Sequence of chain 1.E:
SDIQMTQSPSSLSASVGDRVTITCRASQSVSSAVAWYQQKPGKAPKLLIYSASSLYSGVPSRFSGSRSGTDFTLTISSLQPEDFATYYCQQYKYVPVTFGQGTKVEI

Sequence of chain 1.C:
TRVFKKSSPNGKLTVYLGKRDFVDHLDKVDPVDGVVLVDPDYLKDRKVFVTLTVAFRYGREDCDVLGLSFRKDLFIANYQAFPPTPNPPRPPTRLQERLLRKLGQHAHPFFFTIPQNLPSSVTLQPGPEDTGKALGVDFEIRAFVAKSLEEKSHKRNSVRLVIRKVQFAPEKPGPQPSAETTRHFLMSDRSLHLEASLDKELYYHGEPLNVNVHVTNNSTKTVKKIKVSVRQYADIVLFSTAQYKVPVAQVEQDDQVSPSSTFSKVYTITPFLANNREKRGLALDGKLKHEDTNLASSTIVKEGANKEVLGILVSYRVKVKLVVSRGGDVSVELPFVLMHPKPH

Binding-site contacts:
Ligand atom O contacts residue ARG104 of chain 1.A at 2.7 Å (salt-bridge).
Ligand atom O contacts residue ARG8 of chain 1.A at 3.4 Å.
Ligand atom CD1 contacts residue LEU105 of chain 1.A at 3.6 Å (hydrophobic).
Ligand atom O contacts residue THR7 of chain 1.A at 2.8 Å (h-bond).
Ligand atom O3P contacts residue ARG67 of chain 1.E at 2.5 Å (salt-bridge).
Ligand atom N contacts residue ARG8 of chain 1.A at 3.6 Å.
Ligand atom O1P contacts residue SER31 of chain 1.E at 3.3 Å.
Ligand atom O2P contacts residue ARG8 of chain 1.A at 3.0 Å (salt-bridge).
Ligand atom O3P contacts residue LYS12 of chain 1.A at 2.9 Å (salt-bridge).
Ligand atom O3P contacts residue LYS108 of chain 1.A at 2.8 Å (salt-bridge).
Ligand atom CD2 contacts residue THR7 of chain 1.A at 3.5 Å.
Ligand atom CG2 contacts residue VAL9 of chain 1.A at 3.4 Å (hydrophobic).
Ligand atom N contacts residue LYS11 of chain 1.A at 3.1 Å (salt-bridge).
Ligand atom N contacts residue VAL9 of chain 1.A at 3.0 Å (h-bond).
Ligand atom O contacts residue VAL9 of chain 1.A at 3.3 Å (h-bond).
Ligand atom CA contacts residue ARG8 of chain 1.A at 3.5 Å.
Ligand atom CG1 contacts residue LYS11 of chain 1.A at 3.6 Å.
Ligand atom O2P contacts residue ARG67 of chain 1.E at 3.4 Å (salt-bridge).
Ligand atom OG contacts residue ARG8 of chain 1.A at 3.4 Å (salt-bridge).
Ligand atom O1P contacts residue LYS295 of chain 1.A at 3.6 Å (salt-bridge).
Ligand atom O3P contacts residue ARG8 of chain 1.A at 2.9 Å (salt-bridge).
Ligand atom O3P contacts residue SER31 of chain 1.E at 3.6 Å.
Ligand atom C contacts residue VAL9 of chain 1.A at 3.6 Å (hydrophobic).
Ligand atom C contacts residue ARG104 of chain 1.A at 3.3 Å.
Ligand atom P contacts residue LYS108 of chain 1.A at 3.5 Å.
Ligand atom P contacts residue ARG8 of chain 1.A at 3.6 Å.
Ligand atom O2P contacts residue LYS108 of chain 1.A at 3.4 Å (salt-bridge).
Ligand atom CD2 contacts residue ARG104 of chain 1.A at 3.5 Å.
Ligand atom O2P contacts residue LYS295 of chain 1.A at 3.3 Å (salt-bridge).
Ligand atom OG1 contacts residue LEU167 of chain 1.A at 3.4 Å.
Ligand atom N contacts residue SER13 of chain 1.A at 3.6 Å.
Ligand atom CA contacts residue VAL9 of chain 1.A at 3.4 Å (hydrophobic).
Ligand atom N contacts residue LYS108 of chain 1.A at 3.6 Å.
Ligand atom CD1 contacts residue VAL9 of chain 1.A at 3.6 Å (hydrophobic).
Ligand atom CG2 contacts residue ARG26 of chain 1.A at 3.6 Å.
Ligand atom CA contacts residue LYS11 of chain 1.A at 3.6 Å.
Ligand atom O contacts residue LYS11 of chain 1.A at 2.9 Å (salt-bridge).
Ligand atom O2P contacts residue ARG26 of chain 1.A at 2.7 Å (salt-bridge).
Ligand atom CD1 contacts residue LEU101 of chain 1.A at 3.7 Å (hydrophobic).
Ligand atom O1P contacts residue LYS11 of chain 1.A at 3.4 Å (salt-bridge).

Sequence of chain 1.A:
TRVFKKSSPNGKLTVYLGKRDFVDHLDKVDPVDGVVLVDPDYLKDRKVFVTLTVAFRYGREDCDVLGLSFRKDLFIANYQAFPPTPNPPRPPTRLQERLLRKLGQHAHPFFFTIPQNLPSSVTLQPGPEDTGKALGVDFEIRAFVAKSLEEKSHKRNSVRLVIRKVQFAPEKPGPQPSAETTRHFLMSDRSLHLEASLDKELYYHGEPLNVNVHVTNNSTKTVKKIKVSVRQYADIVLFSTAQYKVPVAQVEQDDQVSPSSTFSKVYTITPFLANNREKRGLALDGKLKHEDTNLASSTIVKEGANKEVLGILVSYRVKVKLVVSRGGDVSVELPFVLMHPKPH

A small-molecule ligand and the protein it binds are described below.
Small molecule (SMILES): CC(C)C[C@H](NC(=O)[C@H](CO)NC(=O)[C@@H](NC(=O)[C@H](COP(=O)(O)O)NC(=O)[C@@H](NC(=O)[C@@H](NC(=O)[C@H](CC(N)=O)NC(=O)[C@@H](N)CCC(=O)O)[C@@H](C)OP(=O)(O)O)C(C)C)[C@@H](C)OP(=O)(O)O)C(=O)NCC=O